Sequence of chain 1.B:
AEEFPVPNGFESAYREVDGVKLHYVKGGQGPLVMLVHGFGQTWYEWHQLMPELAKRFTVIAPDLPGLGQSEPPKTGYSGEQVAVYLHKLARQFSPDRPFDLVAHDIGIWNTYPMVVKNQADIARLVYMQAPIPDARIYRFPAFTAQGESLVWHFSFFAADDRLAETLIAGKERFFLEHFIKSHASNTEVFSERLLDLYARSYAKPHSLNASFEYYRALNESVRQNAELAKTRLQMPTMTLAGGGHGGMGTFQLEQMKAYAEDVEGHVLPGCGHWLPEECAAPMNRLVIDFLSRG

Binding-site contacts:
Ligand atom C10 contacts residue MET248 of chain 1.B at 3.8 Å (hydrophobic).
Ligand atom C6 contacts residue ASP105 of chain 1.B at 1.4 Å.
Ligand atom C1 contacts residue PHE179 of chain 1.B at 3.8 Å (hydrophobic).
Ligand atom O3 contacts residue PRO141 of chain 1.B at 3.4 Å.
Ligand atom C8 contacts residue HIS153 of chain 1.B at 3.7 Å.
Ligand atom C3 contacts residue TRP274 of chain 1.B at 3.9 Å (hydrophobic).
Ligand atom O2 contacts residue TYR215 of chain 1.B at 2.6 Å (h-bond).
Ligand atom C15 contacts residue PHE140 of chain 1.B at 3.7 Å (hydrophobic).
Ligand atom C8 contacts residue PHE154 of chain 1.B at 3.9 Å (hydrophobic).
Ligand atom C13 contacts residue VAL151 of chain 1.B at 3.8 Å (hydrophobic).
Ligand atom O3 contacts residue PHE140 of chain 1.B at 3.9 Å.
Ligand atom C15 contacts residue MET248 of chain 1.B at 3.8 Å (hydrophobic).
Ligand atom C12 contacts residue VAL151 of chain 1.B at 3.9 Å (hydrophobic).
Ligand atom C6 contacts residue TYR215 of chain 1.B at 3.8 Å (hydrophobic).
Ligand atom C16 contacts residue PHE140 of chain 1.B at 3.6 Å (hydrophobic).
Ligand atom C9 contacts residue GLN129 of chain 1.B at 3.5 Å.
Ligand atom O2 contacts residue ASP105 of chain 1.B at 3.6 Å (salt-bridge).
Ligand atom C4 contacts residue HIS273 of chain 1.B at 3.4 Å.
Ligand atom C7 contacts residue HIS153 of chain 1.B at 3.7 Å.
Ligand atom O2 contacts residue PHE154 of chain 1.B at 3.7 Å.
Ligand atom C2 contacts residue HIS153 of chain 1.B at 3.7 Å.
Ligand atom C7 contacts residue TYR215 of chain 1.B at 3.6 Å (hydrophobic).
Ligand atom C10 contacts residue GLN129 of chain 1.B at 3.5 Å.
Ligand atom C8 contacts residue ASP105 of chain 1.B at 3.2 Å.
Ligand atom C9 contacts residue ASP105 of chain 1.B at 3.1 Å.
Ligand atom C2 contacts residue HIS183 of chain 1.B at 3.6 Å.
Ligand atom C5 contacts residue ASP105 of chain 1.B at 2.4 Å.
Ligand atom C13 contacts residue PRO131 of chain 1.B at 4.0 Å (hydrophobic).
Ligand atom O2 contacts residue HIS153 of chain 1.B at 2.8 Å (h-bond).
Ligand atom C3 contacts residue PHE39 of chain 1.B at 3.8 Å (hydrophobic).
Ligand atom C14 contacts residue VAL151 of chain 1.B at 3.9 Å (hydrophobic).
Ligand atom C7 contacts residue ASP105 of chain 1.B at 2.4 Å.
Ligand atom C4 contacts residue ASP105 of chain 1.B at 3.0 Å.
Ligand atom C9 contacts residue ALA130 of chain 1.B at 3.8 Å (hydrophobic).
Ligand atom C14 contacts residue MET248 of chain 1.B at 3.6 Å (hydrophobic).
Ligand atom C1 contacts residue HIS153 of chain 1.B at 3.8 Å.
Ligand atom C10 contacts residue HIS273 of chain 1.B at 3.8 Å.
Ligand atom C5 contacts residue HIS273 of chain 1.B at 3.7 Å.
Ligand atom C1 contacts residue PHE39 of chain 1.B at 3.8 Å (hydrophobic).
Ligand atom C5 contacts residue HIS153 of chain 1.B at 3.7 Å.

The protein below binds the small molecule below.
Small molecule (SMILES): CC/C=C\C[C@@H](O)[C@H](O)C/C=C\CC=CC/C=C\CCCC(=O)O